Binding-site contacts:
Ligand atom C6 contacts residue ASN59 of chain 1.A at 3.4 Å.
Ligand atom C5 contacts residue ASN59 of chain 1.A at 3.7 Å.
Ligand atom O5 contacts residue SER50 of chain 1.A at 3.2 Å (h-bond).
Ligand atom O5 contacts residue ASP48 of chain 1.A at 2.6 Å (salt-bridge).
Ligand atom C1 contacts residue GLN57 of chain 1.A at 3.2 Å.
Ligand atom O3 contacts residue ASN59 of chain 1.A at 3.0 Å (h-bond).
Ligand atom O5 contacts residue GLN57 of chain 1.A at 3.7 Å.
Ligand atom C7 contacts residue ALA107 of chain 1.A at 3.7 Å (hydrophobic).
Ligand atom C8 contacts residue TRP108 of chain 1.A at 3.6 Å (hydrophobic).
Ligand atom C1 contacts residue ASN59 of chain 1.A at 3.8 Å.
Ligand atom O4 contacts residue VAL109 of chain 1.A at 3.7 Å.
Ligand atom N2 contacts residue GLN57 of chain 1.A at 3.7 Å.
Ligand atom O7 contacts residue GLN57 of chain 1.A at 3.4 Å (h-bond).
Ligand atom O4 contacts residue ASN59 of chain 1.A at 3.1 Å (h-bond).
Ligand atom C8 contacts residue ALA107 of chain 1.A at 3.5 Å (hydrophobic).
Ligand atom C8 contacts residue ILE98 of chain 1.A at 3.8 Å (hydrophobic).
Ligand atom C3 contacts residue ALA107 of chain 1.A at 3.9 Å (hydrophobic).
Ligand atom C5 contacts residue VAL109 of chain 1.A at 3.9 Å (hydrophobic).
Ligand atom O1 contacts residue VAL109 of chain 1.A at 3.0 Å (h-bond).
Ligand atom O5 contacts residue ASP52 of chain 1.A at 3.8 Å.
Ligand atom O1 contacts residue GLU35 of chain 1.A at 2.8 Å (salt-bridge).
Ligand atom C5 contacts residue ASP48 of chain 1.A at 3.2 Å.
Ligand atom O5 contacts residue ASN46 of chain 1.A at 3.4 Å (h-bond).
Ligand atom O7 contacts residue ASN59 of chain 1.A at 2.9 Å (h-bond).
Ligand atom O7 contacts residue ILE58 of chain 1.A at 3.5 Å.
Ligand atom C2 contacts residue GLN57 of chain 1.A at 3.3 Å.
Ligand atom C7 contacts residue GLN57 of chain 1.A at 3.7 Å.
Ligand atom O5 contacts residue ASN59 of chain 1.A at 3.2 Å (h-bond).
Ligand atom O7 contacts residue TRP63 of chain 1.A at 3.8 Å.
Ligand atom C2 contacts residue ALA107 of chain 1.A at 4.0 Å (hydrophobic).
Ligand atom O5 contacts residue GLU35 of chain 1.A at 3.7 Å.
Ligand atom N2 contacts residue ALA107 of chain 1.A at 3.0 Å (h-bond).
Ligand atom O1 contacts residue ALA107 of chain 1.A at 3.7 Å.
Ligand atom C6 contacts residue ASP52 of chain 1.A at 3.5 Å.
Ligand atom C6 contacts residue ARG61 of chain 1.A at 3.9 Å.
Ligand atom C1 contacts residue ASN46 of chain 1.A at 3.9 Å.
Ligand atom O1 contacts residue TRP108 of chain 1.A at 3.5 Å.
Ligand atom C1 contacts residue GLU35 of chain 1.A at 3.6 Å.
Ligand atom C6 contacts residue ASN46 of chain 1.A at 3.8 Å.
Ligand atom C4 contacts residue ASP52 of chain 1.A at 3.7 Å.

The protein below binds the small molecule below.
Small molecule (SMILES): CC(=O)N[C@@H]1[C@@H](O)[C@H](O[C@@H]2O[C@@H]([C@H](O)CO)[C@H](O)[C@H]2O)[C@@H](CO)O[C@@H]1O

Sequence of chain 1.A:
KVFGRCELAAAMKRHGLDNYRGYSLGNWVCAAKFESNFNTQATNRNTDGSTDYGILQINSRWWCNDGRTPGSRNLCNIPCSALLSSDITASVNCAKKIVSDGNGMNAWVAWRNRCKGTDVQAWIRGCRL